Binding-site contacts:
Ligand atom C4 contacts residue ASN156 of chain 1.A at 4.2 Å.
Ligand atom N2 contacts residue ALA132 of chain 1.A at 4.3 Å.
Ligand atom O7 contacts residue ALA132 of chain 1.A at 3.9 Å.
Ligand atom C3 contacts residue ASN156 of chain 1.A at 3.8 Å.
Ligand atom C8 contacts residue GLY107 of chain 1.A at 4.4 Å.
Ligand atom N2 contacts residue ALA131 of chain 1.A at 3.9 Å.
Ligand atom C5 contacts residue ASN156 of chain 1.A at 3.6 Å.
Ligand atom C7 contacts residue ALA131 of chain 1.A at 4.3 Å (hydrophobic).
Ligand atom C1 contacts residue ASN156 of chain 1.A at 1.4 Å.
Ligand atom C7 contacts residue ASN156 of chain 1.A at 4.0 Å.
Ligand atom C7 contacts residue ALA132 of chain 1.A at 3.9 Å (hydrophobic).
Ligand atom C2 contacts residue ASN156 of chain 1.A at 2.5 Å.
Ligand atom C8 contacts residue ALA132 of chain 1.A at 3.7 Å (hydrophobic).
Ligand atom C8 contacts residue ALA131 of chain 1.A at 3.9 Å (hydrophobic).
Ligand atom O7 contacts residue ASN156 of chain 1.A at 4.5 Å.
Ligand atom N2 contacts residue ASN156 of chain 1.A at 2.9 Å (h-bond).
Ligand atom O5 contacts residue ASN156 of chain 1.A at 2.4 Å (h-bond).

Sequence of chain 1.A:
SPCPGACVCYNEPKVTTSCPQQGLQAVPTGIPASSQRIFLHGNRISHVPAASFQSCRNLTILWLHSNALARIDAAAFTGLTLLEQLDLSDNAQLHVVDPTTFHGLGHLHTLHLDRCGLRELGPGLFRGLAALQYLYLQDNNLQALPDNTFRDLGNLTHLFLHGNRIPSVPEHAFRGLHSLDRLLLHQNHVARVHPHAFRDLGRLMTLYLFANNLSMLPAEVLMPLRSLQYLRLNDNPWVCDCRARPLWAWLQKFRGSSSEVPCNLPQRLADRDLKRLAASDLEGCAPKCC

This small molecule binds to this protein.
Small molecule (SMILES): CC(=O)N[C@@H]1[C@@H](O)[C@H](O)[C@@H](CO)O[C@H]1O